Binding-site contacts:
Ligand atom N1 contacts residue MET97 of chain 1.A at 3.5 Å (h-bond).
Ligand atom O2 contacts residue PHE12 of chain 21.A at 3.1 Å.
Ligand atom OP1 contacts residue TYR62 of chain 21.A at 3.1 Å (h-bond).
Ligand atom O2 contacts residue ARG60 of chain 21.A at 2.9 Å.
Ligand atom C6 contacts residue TRP64 of chain 21.A at 3.3 Å (hydrophobic).
Ligand atom O2 contacts residue TYR62 of chain 21.A at 3.4 Å.
Ligand atom O2 contacts residue MET97 of chain 1.A at 2.9 Å.
Ligand atom O4 contacts residue SER16 of chain 21.A at 2.9 Å (h-bond).
Ligand atom O4' contacts residue MET50 of chain 1.A at 3.3 Å.
Ligand atom O4' contacts residue HIS93 of chain 1.A at 3.4 Å.
Ligand atom C4 contacts residue ARG45 of chain 1.A at 3.3 Å.
Ligand atom C7 contacts residue LYS42 of chain 1.A at 3.0 Å.
Ligand atom N3 contacts residue PHE92 of chain 1.A at 3.0 Å (h-bond).
Ligand atom C5 contacts residue HIS93 of chain 1.A at 3.4 Å.
Ligand atom OP1 contacts residue LYS61 of chain 21.A at 2.9 Å.
Ligand atom O4 contacts residue LYS42 of chain 1.A at 3.5 Å.
Ligand atom C6 contacts residue HIS93 of chain 1.A at 3.5 Å.
Ligand atom OP1 contacts residue ALA71 of chain 1.A at 3.0 Å (h-bond).
Ligand atom OP1 contacts residue LYS107 of chain 1.A at 2.8 Å (salt-bridge).
Ligand atom OP2 contacts residue LYS107 of chain 1.A at 2.8 Å (salt-bridge).
Ligand atom O4 contacts residue PHE12 of chain 21.A at 3.5 Å.
Ligand atom C1' contacts residue ASP94 of chain 1.A at 3.4 Å.
Ligand atom N3 contacts residue ARG45 of chain 1.A at 2.6 Å (salt-bridge).
Ligand atom C7 contacts residue GLU76 of chain 1.A at 3.5 Å.
Ligand atom C5' contacts residue TYR62 of chain 21.A at 3.4 Å (hydrophobic).
Ligand atom O4 contacts residue PHE92 of chain 1.A at 3.5 Å (h-bond).
Ligand atom O4' contacts residue TRP64 of chain 21.A at 2.7 Å (h-bond).
Ligand atom C4 contacts residue PHE18 of chain 21.A at 3.4 Å (hydrophobic).
Ligand atom C4 contacts residue PHE92 of chain 1.A at 3.3 Å (hydrophobic).
Ligand atom OP1 contacts residue HIS93 of chain 1.A at 2.7 Å (h-bond).
Ligand atom O4' contacts residue ASP94 of chain 1.A at 3.4 Å (salt-bridge).
Ligand atom O2 contacts residue TRP64 of chain 21.A at 3.4 Å.
Ligand atom C2 contacts residue MET97 of chain 1.A at 3.4 Å (hydrophobic).
Ligand atom O4 contacts residue ARG45 of chain 1.A at 3.2 Å (salt-bridge).
Ligand atom N3 contacts residue PHE18 of chain 21.A at 3.4 Å.
Ligand atom O2 contacts residue ASP94 of chain 1.A at 3.0 Å (salt-bridge).
Ligand atom C2 contacts residue PHE12 of chain 21.A at 3.1 Å (hydrophobic).
Ligand atom C4 contacts residue PHE12 of chain 21.A at 3.5 Å (hydrophobic).
Ligand atom N3 contacts residue PHE12 of chain 21.A at 3.1 Å.
Ligand atom C7 contacts residue HIS93 of chain 1.A at 3.4 Å.

Sequence of chain 21.A:
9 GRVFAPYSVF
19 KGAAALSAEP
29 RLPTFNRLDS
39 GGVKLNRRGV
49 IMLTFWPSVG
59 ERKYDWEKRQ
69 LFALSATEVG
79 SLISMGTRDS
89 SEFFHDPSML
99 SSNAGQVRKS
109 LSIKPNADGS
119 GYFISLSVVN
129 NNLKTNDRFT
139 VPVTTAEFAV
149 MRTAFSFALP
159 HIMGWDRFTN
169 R

A protein and the small-molecule ligand that binds it are described below.
Small molecule (SMILES): Cc1cn([C@H]2C[C@H](O[P](=O)(O)OC[C@H]3O[C@@H](n4cc(C)c(=O)[nH]c4=O)C[C@@H]3O[P](=O)(O)OC[C@H]3O[C@@H](n4cc(C)c(=O)[nH]c4=O)C[C@@H]3O[P](=O)(O)OC[C@H]3O[C@@H](n4cc(C)c(=O)[nH]c4=O)C[C@@H]3O)[C@@H](CO[P](=O)(O)O[C@H]3C[C@H](n4cc(C)c(=O)[nH]c4=O)O[C@@H]3CO[P](=O)(O)O[C@H]3C[C@H](n4cc(C)c(=O)[nH]c4=O)O[C@@H]3CO[P](=O)(O)O[C@H]3C[C@H](n4cc(C)c(=O)[nH]c4=O)O[C@@H]3CO[P](=O)(O)O[C@H]3C[C@H](n4cc(C)c(=O)[nH]c4=O)O[C@@H]3CO[P](=O)(O)O[C@H]3C[C@H](n4cc(C)c(=O)[nH]c4=O)O[C@@H]3COP(=O)=O)O2)c(=O)[nH]c1=O

Sequence of chain 7.A:
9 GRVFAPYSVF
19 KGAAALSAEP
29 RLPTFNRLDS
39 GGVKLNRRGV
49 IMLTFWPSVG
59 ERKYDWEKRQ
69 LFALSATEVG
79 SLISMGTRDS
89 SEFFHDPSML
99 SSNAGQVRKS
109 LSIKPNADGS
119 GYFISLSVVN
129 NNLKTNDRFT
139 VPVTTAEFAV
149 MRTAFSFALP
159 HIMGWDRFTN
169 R

Sequence of chain 1.A:
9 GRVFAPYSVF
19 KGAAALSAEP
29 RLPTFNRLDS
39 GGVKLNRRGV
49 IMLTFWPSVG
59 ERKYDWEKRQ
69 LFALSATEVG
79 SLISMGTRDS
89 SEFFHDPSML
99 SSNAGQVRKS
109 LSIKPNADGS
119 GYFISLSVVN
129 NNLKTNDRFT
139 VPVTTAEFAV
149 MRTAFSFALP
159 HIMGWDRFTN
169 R